This protein binds this small molecule.
Small molecule (SMILES): CC(=O)N[C@H]1[C@H](O[C@H]2[C@H](O)[C@@H](NC(C)=O)CO[C@@H]2CO)O[C@H](CO)[C@@H](O[C@@H]2O[C@H](CO)[C@@H](O)[C@H](O[C@H]3O[C@H](CO)[C@@H](O)[C@H](O)[C@@H]3O)[C@@H]2O)[C@@H]1O

Binding-site contacts:
Ligand atom C6 contacts residue THR460 of chain 1.C at 3.7 Å.
Ligand atom C3 contacts residue ASN474 of chain 1.C at 3.9 Å.
Ligand atom O4 contacts residue TYR450 of chain 1.C at 4.1 Å.
Ligand atom C1 contacts residue THR460 of chain 1.C at 3.4 Å.
Ligand atom C2 contacts residue ASN458 of chain 1.C at 2.5 Å.
Ligand atom O3 contacts residue ASN474 of chain 1.C at 3.6 Å.
Ligand atom C6 contacts residue CYS472 of chain 1.C at 3.6 Å (hydrophobic).
Ligand atom C7 contacts residue ASN474 of chain 1.C at 3.6 Å.
Ligand atom C1 contacts residue ASN458 of chain 1.C at 1.4 Å.
Ligand atom C4 contacts residue ASN458 of chain 1.C at 4.2 Å.
Ligand atom O6 contacts residue PRO451 of chain 1.C at 3.9 Å.
Ligand atom O3 contacts residue TYR450 of chain 1.C at 4.2 Å.
Ligand atom O6 contacts residue PHE473 of chain 1.C at 4.0 Å.
Ligand atom C3 contacts residue TYR450 of chain 1.C at 4.3 Å (hydrophobic).
Ligand atom N2 contacts residue ASN474 of chain 1.C at 3.2 Å (h-bond).
Ligand atom C7 contacts residue ASN458 of chain 1.C at 3.8 Å.
Ligand atom C8 contacts residue CYS461 of chain 1.C at 3.7 Å (hydrophobic).
Ligand atom O6 contacts residue CYS472 of chain 1.C at 2.8 Å (h-bond).
Ligand atom C5 contacts residue ASN458 of chain 1.C at 3.5 Å.
Ligand atom C5 contacts residue THR460 of chain 1.C at 3.2 Å.
Ligand atom O7 contacts residue ASN458 of chain 1.C at 4.1 Å.
Ligand atom O5 contacts residue CYS472 of chain 1.C at 4.3 Å.
Ligand atom C2 contacts residue ASN474 of chain 1.C at 4.2 Å.
Ligand atom C8 contacts residue ASN474 of chain 1.C at 3.4 Å.
Ligand atom C8 contacts residue CYS472 of chain 1.C at 4.3 Å (hydrophobic).
Ligand atom O5 contacts residue THR460 of chain 1.C at 3.1 Å (h-bond).
Ligand atom N2 contacts residue ASN458 of chain 1.C at 3.1 Å (h-bond).
Ligand atom C3 contacts residue ASN458 of chain 1.C at 3.8 Å.
Ligand atom O5 contacts residue TYR450 of chain 1.C at 4.3 Å.
Ligand atom O5 contacts residue ASN458 of chain 1.C at 2.2 Å (h-bond).

Sequence of chain 1.C:
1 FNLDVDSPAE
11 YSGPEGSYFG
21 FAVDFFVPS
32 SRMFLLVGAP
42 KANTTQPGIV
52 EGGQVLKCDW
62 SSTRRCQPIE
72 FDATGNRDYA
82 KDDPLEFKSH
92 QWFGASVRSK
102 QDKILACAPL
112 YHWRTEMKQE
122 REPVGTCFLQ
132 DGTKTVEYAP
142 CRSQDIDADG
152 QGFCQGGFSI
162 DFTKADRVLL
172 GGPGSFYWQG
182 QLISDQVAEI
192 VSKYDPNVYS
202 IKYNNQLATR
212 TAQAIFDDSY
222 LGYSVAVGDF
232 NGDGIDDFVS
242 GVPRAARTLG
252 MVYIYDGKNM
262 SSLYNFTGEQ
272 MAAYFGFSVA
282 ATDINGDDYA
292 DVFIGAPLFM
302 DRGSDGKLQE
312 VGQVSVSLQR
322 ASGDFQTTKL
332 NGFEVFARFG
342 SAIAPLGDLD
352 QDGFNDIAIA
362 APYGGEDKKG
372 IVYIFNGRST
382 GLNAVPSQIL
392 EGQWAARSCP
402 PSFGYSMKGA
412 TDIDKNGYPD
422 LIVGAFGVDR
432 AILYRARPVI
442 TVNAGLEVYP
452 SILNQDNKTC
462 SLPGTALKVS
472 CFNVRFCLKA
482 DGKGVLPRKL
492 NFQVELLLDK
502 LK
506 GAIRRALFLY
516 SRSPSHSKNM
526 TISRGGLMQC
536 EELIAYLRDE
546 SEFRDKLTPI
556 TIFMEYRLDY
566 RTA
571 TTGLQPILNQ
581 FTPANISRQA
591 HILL